Sequence of chain 1.A:
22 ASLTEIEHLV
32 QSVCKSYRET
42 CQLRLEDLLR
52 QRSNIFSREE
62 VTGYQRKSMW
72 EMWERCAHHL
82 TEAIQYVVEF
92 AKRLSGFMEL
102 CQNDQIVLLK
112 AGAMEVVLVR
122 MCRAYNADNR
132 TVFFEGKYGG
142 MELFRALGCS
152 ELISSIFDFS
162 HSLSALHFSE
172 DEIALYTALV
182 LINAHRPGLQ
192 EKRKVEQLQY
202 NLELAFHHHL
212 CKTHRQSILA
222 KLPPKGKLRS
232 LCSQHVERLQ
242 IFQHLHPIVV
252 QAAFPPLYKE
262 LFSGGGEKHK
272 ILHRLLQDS

A protein and the small-molecule ligand that binds it are described below.
Small molecule (SMILES): CC(C)=CCN(C(=O)N(C)C1CCC(c2ccncc2)CC1)c1cccc(NC(=O)c2ccccc2)c1

Binding-site contacts:
Ligand atom C20 contacts residue PHE145 of chain 1.A at 3.5 Å (hydrophobic).
Ligand atom C33 contacts residue HIS236 of chain 1.A at 3.7 Å.
Ligand atom C36 contacts residue LEU81 of chain 1.A at 3.8 Å (hydrophobic).
Ligand atom C34 contacts residue TRP74 of chain 1.A at 3.5 Å (hydrophobic).
Ligand atom C36 contacts residue HIS236 of chain 1.A at 3.3 Å.
Ligand atom C22 contacts residue PHE158 of chain 1.A at 3.7 Å (hydrophobic).
Ligand atom C35 contacts residue HIS236 of chain 1.A at 3.5 Å.
Ligand atom C11 contacts residue ARG124 of chain 1.A at 3.8 Å.
Ligand atom C19 contacts residue PHE145 of chain 1.A at 3.6 Å (hydrophobic).
Ligand atom C29 contacts residue HIS236 of chain 1.A at 3.8 Å.
Ligand atom C4 contacts residue VAL118 of chain 1.A at 3.6 Å (hydrophobic).
Ligand atom N12 contacts residue ARG121 of chain 1.A at 3.6 Å (salt-bridge).
Ligand atom C31 contacts residue HIS236 of chain 1.A at 3.3 Å.
Ligand atom C18 contacts residue PHE135 of chain 1.A at 3.8 Å (hydrophobic).
Ligand atom C1 contacts residue LEU81 of chain 1.A at 3.4 Å (hydrophobic).
Ligand atom C1 contacts residue HIS80 of chain 1.A at 3.5 Å.
Ligand atom C33 contacts residue TRP74 of chain 1.A at 3.6 Å (hydrophobic).
Ligand atom C26 contacts residue HIS236 of chain 1.A at 3.4 Å.
Ligand atom N28 contacts residue HIS236 of chain 1.A at 3.0 Å (h-bond).
Ligand atom C32 contacts residue HIS236 of chain 1.A at 3.5 Å.
Ligand atom C11 contacts residue ARG121 of chain 1.A at 3.4 Å.
Ligand atom C5 contacts residue MET122 of chain 1.A at 3.9 Å (hydrophobic).
Ligand atom C35 contacts residue TYR259 of chain 1.A at 2.9 Å (hydrophobic).
Ligand atom N12 contacts residue ARG124 of chain 1.A at 2.9 Å (salt-bridge).
Ligand atom O16 contacts residue PHE135 of chain 1.A at 3.8 Å.
Ligand atom C24 contacts residue MET122 of chain 1.A at 3.6 Å (hydrophobic).
Ligand atom C11 contacts residue LEU44 of chain 1.A at 3.8 Å (hydrophobic).
Ligand atom C33 contacts residue LEU153 of chain 1.A at 3.7 Å (hydrophobic).
Ligand atom O30 contacts residue CYS77 of chain 1.A at 3.5 Å.
Ligand atom C27 contacts residue HIS236 of chain 1.A at 3.7 Å.
Ligand atom C13 contacts residue CYS42 of chain 1.A at 3.4 Å (hydrophobic).
Ligand atom C34 contacts residue HIS236 of chain 1.A at 3.3 Å.
Ligand atom C10 contacts residue LEU44 of chain 1.A at 3.8 Å (hydrophobic).
Ligand atom C22 contacts residue PHE145 of chain 1.A at 3.6 Å (hydrophobic).
Ligand atom C14 contacts residue GLN43 of chain 1.A at 3.2 Å.
Ligand atom C25 contacts residue MET122 of chain 1.A at 3.7 Å (hydrophobic).
Ligand atom C22 contacts residue MET122 of chain 1.A at 3.8 Å (hydrophobic).
Ligand atom C36 contacts residue TYR259 of chain 1.A at 3.1 Å (hydrophobic).
Ligand atom C13 contacts residue ARG124 of chain 1.A at 3.5 Å.
Ligand atom C29 contacts residue LEU81 of chain 1.A at 3.8 Å (hydrophobic).